Binding-site contacts:
Ligand atom CB3 contacts residue TYR249 of chain 5.A at 3.7 Å (hydrophobic).
Ligand atom CA5 contacts residue PHE186 of chain 5.A at 3.7 Å (hydrophobic).
Ligand atom CA2 contacts residue HIS240 of chain 5.A at 3.4 Å.
Ligand atom OA1 contacts residue FE21 of chain 5.B at 2.3 Å.
Ligand atom OA2 contacts residue GLU259 of chain 5.A at 3.5 Å (salt-bridge).
Ligand atom CA6 contacts residue ASN242 of chain 5.A at 3.1 Å.
Ligand atom CA6 contacts residue ASP243 of chain 5.A at 4.0 Å.
Ligand atom CA5 contacts residue ILE172 of chain 5.A at 3.8 Å (hydrophobic).
Ligand atom CA3 contacts residue TBU1 of chain 5.F at 2.3 Å.
Ligand atom CB3 contacts residue TBU1 of chain 5.F at 1.1 Å.
Ligand atom CA6 contacts residue PHE186 of chain 5.A at 3.9 Å (hydrophobic).
Ligand atom CA2 contacts residue TBU1 of chain 5.F at 3.0 Å.
Ligand atom OA1 contacts residue HIS240 of chain 5.A at 3.4 Å.
Ligand atom OA2 contacts residue HIS240 of chain 5.A at 3.7 Å.
Ligand atom CA6 contacts residue HIS240 of chain 5.A at 3.3 Å.
Ligand atom CA4 contacts residue HIS240 of chain 5.A at 3.6 Å.
Ligand atom OA2 contacts residue TBU1 of chain 5.F at 2.8 Å (h-bond).
Ligand atom CA5 contacts residue TBU1 of chain 5.F at 4.0 Å.
Ligand atom CA4 contacts residue TBU1 of chain 5.F at 2.6 Å.
Ligand atom CA1 contacts residue HIS240 of chain 5.A at 3.3 Å.
Ligand atom OA2 contacts residue HIS209 of chain 5.A at 2.8 Å.
Ligand atom OA2 contacts residue FE21 of chain 5.B at 2.4 Å.
Ligand atom OA1 contacts residue ASP243 of chain 5.A at 3.5 Å (salt-bridge).
Ligand atom OA2 contacts residue TYR249 of chain 5.A at 2.5 Å (h-bond).
Ligand atom CA4 contacts residue PRO279 of chain 5.A at 3.9 Å (hydrophobic).
Ligand atom CA1 contacts residue FE21 of chain 5.B at 3.2 Å.
Ligand atom CA3 contacts residue HIS240 of chain 5.A at 3.5 Å.
Ligand atom OA1 contacts residue HIS145 of chain 5.A at 3.5 Å.
Ligand atom CA1 contacts residue HIS194 of chain 5.A at 3.9 Å.
Ligand atom CA5 contacts residue HIS240 of chain 5.A at 3.4 Å.
Ligand atom CA5 contacts residue ASN242 of chain 5.A at 3.0 Å.
Ligand atom OA1 contacts residue GLU259 of chain 5.A at 3.3 Å (salt-bridge).
Ligand atom CA1 contacts residue TYR249 of chain 5.A at 3.9 Å (hydrophobic).
Ligand atom OA1 contacts residue HIS194 of chain 5.A at 3.5 Å.
Ligand atom CA2 contacts residue TYR249 of chain 5.A at 3.1 Å (hydrophobic).
Ligand atom CA3 contacts residue TYR249 of chain 5.A at 3.7 Å (hydrophobic).
Ligand atom CA4 contacts residue ILE172 of chain 5.A at 4.0 Å (hydrophobic).
Ligand atom CA6 contacts residue HIS194 of chain 5.A at 3.9 Å.
Ligand atom CA4 contacts residue PHE186 of chain 5.A at 3.6 Å (hydrophobic).
Ligand atom CA2 contacts residue FE21 of chain 5.B at 3.2 Å.

Sequence of chain 5.A:
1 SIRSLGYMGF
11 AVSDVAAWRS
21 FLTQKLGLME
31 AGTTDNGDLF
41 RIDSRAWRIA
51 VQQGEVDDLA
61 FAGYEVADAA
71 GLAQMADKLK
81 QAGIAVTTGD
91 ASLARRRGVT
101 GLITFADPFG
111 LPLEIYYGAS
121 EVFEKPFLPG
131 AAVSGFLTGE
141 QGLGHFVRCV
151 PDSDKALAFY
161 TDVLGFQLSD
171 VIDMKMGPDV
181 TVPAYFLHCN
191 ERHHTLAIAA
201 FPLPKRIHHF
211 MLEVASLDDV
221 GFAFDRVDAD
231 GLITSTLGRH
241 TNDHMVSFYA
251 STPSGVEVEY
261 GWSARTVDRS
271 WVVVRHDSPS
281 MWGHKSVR

A small-molecule ligand and the protein it binds are described below.
Small molecule (SMILES): Cc1cccc(O)c1O